Binding-site contacts:
Ligand atom C14 contacts residue RAV1 of chain 7.J at 1.3 Å.
Ligand atom C14 contacts residue LEU24 of chain 19.A at 3.8 Å (hydrophobic).
Ligand atom C13 contacts residue RAV1 of chain 7.J at 1.5 Å.
Ligand atom C12 contacts residue RAV1 of chain 7.J at 0.3 Å.
Ligand atom O7 contacts residue RAV1 of chain 7.J at 0.5 Å (h-bond).
Ligand atom C4 contacts residue SER27 of chain 7.A at 3.4 Å.
Ligand atom C6 contacts residue SER27 of chain 7.A at 3.7 Å.
Ligand atom C14 contacts residue SER27 of chain 19.A at 2.8 Å.
Ligand atom C2 contacts residue LEU24 of chain 19.A at 3.8 Å (hydrophobic).
Ligand atom O9 contacts residue RAV1 of chain 7.J at 0.7 Å.
Ligand atom N5 contacts residue RAV1 of chain 7.J at 1.3 Å.
Ligand atom C16 contacts residue RAV1 of chain 7.J at 0.7 Å.
Ligand atom N5 contacts residue SER27 of chain 7.A at 2.7 Å (h-bond).
Ligand atom C4 contacts residue ARG59 of chain 19.A at 3.9 Å.
Ligand atom O8 contacts residue RAV1 of chain 7.J at 0.5 Å (h-bond).
Ligand atom C1 contacts residue RAV1 of chain 7.J at 0.1 Å.
Ligand atom C14 contacts residue TYR28 of chain 19.A at 3.6 Å (hydrophobic).
Ligand atom C17 contacts residue ALA55 of chain 19.A at 3.9 Å (hydrophobic).
Ligand atom N3 contacts residue RAV1 of chain 7.J at 0.8 Å.
Ligand atom C12 contacts residue LEU81 of chain 7.A at 3.9 Å (hydrophobic).
Ligand atom O7 contacts residue LEU24 of chain 7.A at 3.2 Å.
Ligand atom O9 contacts residue ARG59 of chain 19.A at 4.0 Å.
Ligand atom C2 contacts residue RAV1 of chain 7.J at 1.3 Å.
Ligand atom C16 contacts residue SER27 of chain 19.A at 3.7 Å.
Ligand atom O8 contacts residue LEU24 of chain 19.A at 2.9 Å.
Ligand atom C17 contacts residue ARG59 of chain 7.A at 3.9 Å.
Ligand atom C18 contacts residue LEU81 of chain 19.A at 3.9 Å (hydrophobic).
Ligand atom C6 contacts residue RAV1 of chain 7.J at 1.3 Å.
Ligand atom C18 contacts residue LEU81 of chain 7.A at 3.2 Å (hydrophobic).
Ligand atom O7 contacts residue SER27 of chain 7.A at 3.8 Å.
Ligand atom C15 contacts residue RAV1 of chain 7.J at 0.7 Å.
Ligand atom N3 contacts residue ARG59 of chain 19.A at 3.6 Å.
Ligand atom C17 contacts residue SER27 of chain 19.A at 3.3 Å.
Ligand atom O9 contacts residue SER27 of chain 7.A at 3.2 Å (h-bond).
Ligand atom C4 contacts residue RAV1 of chain 7.J at 0.7 Å.
Ligand atom N5 contacts residue ARG59 of chain 7.A at 4.0 Å.
Ligand atom C18 contacts residue RAV1 of chain 7.J at 1.3 Å.
Ligand atom C15 contacts residue ARG59 of chain 7.A at 3.5 Å.
Ligand atom C12 contacts residue LEU81 of chain 19.A at 3.8 Å (hydrophobic).
Ligand atom C17 contacts residue RAV1 of chain 7.J at 0.9 Å.

Sequence of chain 19.A:
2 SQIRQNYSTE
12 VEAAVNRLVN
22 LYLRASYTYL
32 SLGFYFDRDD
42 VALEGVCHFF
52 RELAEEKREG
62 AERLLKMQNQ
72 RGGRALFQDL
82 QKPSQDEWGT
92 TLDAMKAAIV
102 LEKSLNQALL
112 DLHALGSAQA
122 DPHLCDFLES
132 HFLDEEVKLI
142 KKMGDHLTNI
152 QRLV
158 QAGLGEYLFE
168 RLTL

Sequence of chain 7.A:
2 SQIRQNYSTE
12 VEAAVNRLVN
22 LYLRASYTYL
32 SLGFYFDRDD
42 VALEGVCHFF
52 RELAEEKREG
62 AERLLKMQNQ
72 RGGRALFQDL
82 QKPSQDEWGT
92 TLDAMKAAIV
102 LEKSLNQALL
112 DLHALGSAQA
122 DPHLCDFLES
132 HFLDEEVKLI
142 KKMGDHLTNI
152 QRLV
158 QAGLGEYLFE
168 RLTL

The protein below binds the small molecule below.
Small molecule (SMILES): CCC[C@H](C)C1(CC)C(=O)NC(=O)NC1=O